A small-molecule ligand and the protein it binds are described below.
Small molecule (SMILES): N[C@@H](Cc1ccccc1)C(=O)NCC=O

Binding-site contacts:
Ligand atom CE1 contacts residue ILE434 of chain 4.PA at 3.9 Å (hydrophobic).
Ligand atom CE2 contacts residue ARG442 of chain 4.PA at 3.6 Å.
Ligand atom CG contacts residue GLY495 of chain 4.PA at 4.4 Å.
Ligand atom CD1 contacts residue ASN492 of chain 4.PA at 3.9 Å.
Ligand atom O contacts residue ASN492 of chain 4.PA at 4.2 Å.
Ligand atom O contacts residue ARG442 of chain 4.PA at 4.3 Å.
Ligand atom CB contacts residue GLY495 of chain 4.PA at 3.9 Å.
Ligand atom CD1 contacts residue PRO438 of chain 4.PA at 4.4 Å (hydrophobic).
Ligand atom C contacts residue ARG442 of chain 4.PA at 4.4 Å.
Ligand atom CZ contacts residue PRO438 of chain 4.PA at 3.4 Å (hydrophobic).
Ligand atom CD2 contacts residue PRO438 of chain 4.PA at 4.4 Å (hydrophobic).
Ligand atom N contacts residue ARG442 of chain 4.PA at 4.2 Å.
Ligand atom CE1 contacts residue PRO438 of chain 4.PA at 3.8 Å (hydrophobic).
Ligand atom CE1 contacts residue PHE496 of chain 4.PA at 3.6 Å (hydrophobic).
Ligand atom N contacts residue ASN492 of chain 4.PA at 3.3 Å (h-bond).
Ligand atom CD1 contacts residue ILE434 of chain 4.PA at 4.1 Å (hydrophobic).
Ligand atom CG contacts residue ASN492 of chain 4.PA at 4.3 Å.
Ligand atom N contacts residue SER491 of chain 4.PA at 4.1 Å.
Ligand atom CE2 contacts residue PRO438 of chain 4.PA at 3.7 Å (hydrophobic).
Ligand atom CG contacts residue PHE496 of chain 4.PA at 4.0 Å (hydrophobic).
Ligand atom CB contacts residue PHE496 of chain 4.PA at 3.9 Å (hydrophobic).
Ligand atom CD2 contacts residue ARG442 of chain 4.PA at 3.5 Å.
Ligand atom CA contacts residue ASN492 of chain 4.PA at 3.3 Å.
Ligand atom CB contacts residue ASN492 of chain 4.PA at 3.8 Å.
Ligand atom CA contacts residue ARG442 of chain 4.PA at 3.6 Å.
Ligand atom O contacts residue PRO438 of chain 4.PA at 4.0 Å.
Ligand atom CZ contacts residue PHE496 of chain 4.PA at 3.9 Å (hydrophobic).
Ligand atom CD1 contacts residue PHE496 of chain 4.PA at 3.7 Å (hydrophobic).
Ligand atom C contacts residue ASN492 of chain 4.PA at 4.0 Å.

Sequence of chain 4.PA:
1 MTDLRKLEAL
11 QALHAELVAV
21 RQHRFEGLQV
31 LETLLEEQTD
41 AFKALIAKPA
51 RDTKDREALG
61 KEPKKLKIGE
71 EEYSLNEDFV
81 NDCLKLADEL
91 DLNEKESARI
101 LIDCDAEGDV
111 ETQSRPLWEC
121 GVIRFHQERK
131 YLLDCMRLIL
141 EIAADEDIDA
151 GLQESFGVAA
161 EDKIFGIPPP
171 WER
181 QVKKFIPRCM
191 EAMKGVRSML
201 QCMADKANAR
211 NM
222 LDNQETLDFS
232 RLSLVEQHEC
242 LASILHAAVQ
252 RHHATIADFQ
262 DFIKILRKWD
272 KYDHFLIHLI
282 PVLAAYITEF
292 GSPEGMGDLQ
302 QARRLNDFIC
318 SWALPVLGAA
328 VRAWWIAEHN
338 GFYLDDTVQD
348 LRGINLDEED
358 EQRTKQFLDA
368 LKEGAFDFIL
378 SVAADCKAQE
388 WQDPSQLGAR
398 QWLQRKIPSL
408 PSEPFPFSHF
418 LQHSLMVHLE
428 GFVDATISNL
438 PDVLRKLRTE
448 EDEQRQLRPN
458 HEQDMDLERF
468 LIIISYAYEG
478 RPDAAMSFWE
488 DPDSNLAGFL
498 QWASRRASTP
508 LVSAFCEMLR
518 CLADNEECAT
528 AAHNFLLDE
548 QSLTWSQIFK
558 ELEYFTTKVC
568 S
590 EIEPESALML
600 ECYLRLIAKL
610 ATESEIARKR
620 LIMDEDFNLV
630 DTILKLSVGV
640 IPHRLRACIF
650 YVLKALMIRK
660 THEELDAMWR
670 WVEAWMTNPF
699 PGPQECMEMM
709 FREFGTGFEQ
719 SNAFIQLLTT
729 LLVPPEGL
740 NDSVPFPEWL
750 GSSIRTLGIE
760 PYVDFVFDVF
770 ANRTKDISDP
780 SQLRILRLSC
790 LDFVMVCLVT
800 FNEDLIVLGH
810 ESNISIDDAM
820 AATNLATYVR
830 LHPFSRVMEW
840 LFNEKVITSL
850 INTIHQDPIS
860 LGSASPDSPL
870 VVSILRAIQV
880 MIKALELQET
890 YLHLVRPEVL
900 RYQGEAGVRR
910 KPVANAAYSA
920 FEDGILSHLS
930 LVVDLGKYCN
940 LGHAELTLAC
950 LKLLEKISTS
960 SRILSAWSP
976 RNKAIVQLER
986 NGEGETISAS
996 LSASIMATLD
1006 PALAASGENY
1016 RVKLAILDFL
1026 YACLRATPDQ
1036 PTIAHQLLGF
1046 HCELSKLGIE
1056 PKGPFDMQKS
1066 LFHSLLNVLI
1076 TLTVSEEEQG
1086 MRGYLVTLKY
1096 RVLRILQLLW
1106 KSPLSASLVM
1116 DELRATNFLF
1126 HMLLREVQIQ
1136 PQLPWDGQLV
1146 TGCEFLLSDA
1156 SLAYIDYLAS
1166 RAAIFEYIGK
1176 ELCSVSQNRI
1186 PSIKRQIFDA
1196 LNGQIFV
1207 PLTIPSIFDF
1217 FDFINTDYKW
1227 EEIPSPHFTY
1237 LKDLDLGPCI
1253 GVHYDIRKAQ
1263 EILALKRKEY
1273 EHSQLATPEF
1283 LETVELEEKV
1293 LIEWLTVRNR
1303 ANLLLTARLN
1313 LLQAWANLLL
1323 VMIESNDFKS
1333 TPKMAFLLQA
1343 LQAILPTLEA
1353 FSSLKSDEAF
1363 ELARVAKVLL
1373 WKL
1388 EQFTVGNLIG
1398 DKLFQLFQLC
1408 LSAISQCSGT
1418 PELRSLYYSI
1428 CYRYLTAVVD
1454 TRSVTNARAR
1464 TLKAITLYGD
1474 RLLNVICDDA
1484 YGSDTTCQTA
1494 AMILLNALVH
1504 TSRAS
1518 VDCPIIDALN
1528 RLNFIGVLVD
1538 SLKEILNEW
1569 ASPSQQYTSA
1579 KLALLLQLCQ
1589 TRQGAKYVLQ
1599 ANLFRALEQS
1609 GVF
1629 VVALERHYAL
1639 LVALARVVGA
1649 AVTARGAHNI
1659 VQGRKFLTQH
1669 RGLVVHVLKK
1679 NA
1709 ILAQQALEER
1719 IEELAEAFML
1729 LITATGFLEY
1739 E